The small molecule below binds the protein below.
Small molecule (SMILES): C/C=C(\C)CC/C=C(\C)CC/C=C(\C)CCC=C(C)C

Binding-site contacts:
Ligand atom C16 contacts residue TYR40 of chain 1.L at 3.9 Å (hydrophobic).
Ligand atom C17 contacts residue ARG39 of chain 1.L at 3.8 Å.
Ligand atom C7 contacts residue ALA319 of chain 1.L at 3.4 Å (hydrophobic).
Ligand atom C9 contacts residue ILE50 of chain 1.L at 3.8 Å (hydrophobic).
Ligand atom C17 contacts residue TYR40 of chain 1.L at 4.0 Å (hydrophobic).
Ligand atom C6 contacts residue LEU43 of chain 1.L at 4.0 Å (hydrophobic).
Ligand atom C3 contacts residue LEU320 of chain 1.L at 4.0 Å (hydrophobic).
Ligand atom C10 contacts residue TYR40 of chain 1.L at 3.4 Å (hydrophobic).
Ligand atom C12 contacts residue TYR40 of chain 1.L at 3.9 Å (hydrophobic).
Ligand atom C6 contacts residue ILE50 of chain 1.L at 3.5 Å (hydrophobic).
Ligand atom C15 contacts residue ARG31 of chain 1.L at 4.1 Å.
Ligand atom C2 contacts residue LYS7 of chain 1.R at 3.8 Å.
Ligand atom C10 contacts residue ASP318 of chain 1.L at 3.9 Å.
Ligand atom C6 contacts residue ALA319 of chain 1.L at 4.0 Å (hydrophobic).
Ligand atom C8 contacts residue LEU43 of chain 1.L at 4.0 Å (hydrophobic).
Ligand atom C20 contacts residue ARG39 of chain 1.L at 3.5 Å.
Ligand atom C8 contacts residue ALA319 of chain 1.L at 3.6 Å (hydrophobic).
Ligand atom C1 contacts residue ILE10 of chain 1.R at 3.7 Å (hydrophobic).
Ligand atom C5 contacts residue ASP318 of chain 1.L at 4.1 Å.
Ligand atom C4 contacts residue PHE53 of chain 1.L at 3.3 Å (hydrophobic).
Ligand atom C9 contacts residue ALA319 of chain 1.L at 3.9 Å (hydrophobic).
Ligand atom C2 contacts residue VAL9 of chain 1.R at 3.6 Å (hydrophobic).
Ligand atom C1 contacts residue VAL9 of chain 1.R at 3.2 Å (hydrophobic).
Ligand atom C19 contacts residue PRO317 of chain 1.L at 3.9 Å (hydrophobic).
Ligand atom C9 contacts residue LEU43 of chain 1.L at 3.6 Å (hydrophobic).
Ligand atom C1 contacts residue LEU320 of chain 1.L at 4.0 Å (hydrophobic).
Ligand atom C2 contacts residue CYS8 of chain 1.R at 2.8 Å (hydrophobic).
Ligand atom C8 contacts residue ASP318 of chain 1.L at 4.0 Å.
Ligand atom C6 contacts residue ASP318 of chain 1.L at 4.1 Å.
Ligand atom C1 contacts residue CYS8 of chain 1.R at 1.8 Å (hydrophobic).
Ligand atom C11 contacts residue TYR40 of chain 1.L at 4.1 Å (hydrophobic).
Ligand atom C7 contacts residue ASP318 of chain 1.L at 3.3 Å.
Ligand atom C10 contacts residue ALA319 of chain 1.L at 4.0 Å (hydrophobic).
Ligand atom C14 contacts residue CYS32 of chain 1.L at 3.8 Å (hydrophobic).
Ligand atom C4 contacts residue CYS8 of chain 1.R at 3.8 Å (hydrophobic).
Ligand atom C4 contacts residue ILE50 of chain 1.L at 3.3 Å (hydrophobic).
Ligand atom C3 contacts residue CYS8 of chain 1.R at 3.6 Å (hydrophobic).
Ligand atom C18 contacts residue ARG39 of chain 1.L at 3.7 Å.
Ligand atom C19 contacts residue HIS316 of chain 1.L at 4.1 Å.
Ligand atom C4 contacts residue LEU320 of chain 1.L at 3.8 Å (hydrophobic).

Sequence of chain 1.R:
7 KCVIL

Sequence of chain 1.L:
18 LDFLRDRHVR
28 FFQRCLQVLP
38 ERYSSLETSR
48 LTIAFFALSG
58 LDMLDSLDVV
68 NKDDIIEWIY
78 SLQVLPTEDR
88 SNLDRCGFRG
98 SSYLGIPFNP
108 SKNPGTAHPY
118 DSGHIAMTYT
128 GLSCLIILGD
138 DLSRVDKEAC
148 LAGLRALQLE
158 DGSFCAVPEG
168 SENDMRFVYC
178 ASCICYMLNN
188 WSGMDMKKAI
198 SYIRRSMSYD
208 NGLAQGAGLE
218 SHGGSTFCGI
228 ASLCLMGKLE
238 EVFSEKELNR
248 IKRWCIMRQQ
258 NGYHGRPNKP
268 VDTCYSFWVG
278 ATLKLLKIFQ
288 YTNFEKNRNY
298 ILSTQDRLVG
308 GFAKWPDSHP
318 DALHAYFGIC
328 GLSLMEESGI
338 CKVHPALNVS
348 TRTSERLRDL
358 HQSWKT